The protein below binds the small molecule below.
Small molecule (SMILES): O=c1[nH]cnc2c1ncn2[C@@H]1O[C@H](COP(=O)(O)O)[C@@H](O)[C@H]1O

Sequence of chain 2.A:
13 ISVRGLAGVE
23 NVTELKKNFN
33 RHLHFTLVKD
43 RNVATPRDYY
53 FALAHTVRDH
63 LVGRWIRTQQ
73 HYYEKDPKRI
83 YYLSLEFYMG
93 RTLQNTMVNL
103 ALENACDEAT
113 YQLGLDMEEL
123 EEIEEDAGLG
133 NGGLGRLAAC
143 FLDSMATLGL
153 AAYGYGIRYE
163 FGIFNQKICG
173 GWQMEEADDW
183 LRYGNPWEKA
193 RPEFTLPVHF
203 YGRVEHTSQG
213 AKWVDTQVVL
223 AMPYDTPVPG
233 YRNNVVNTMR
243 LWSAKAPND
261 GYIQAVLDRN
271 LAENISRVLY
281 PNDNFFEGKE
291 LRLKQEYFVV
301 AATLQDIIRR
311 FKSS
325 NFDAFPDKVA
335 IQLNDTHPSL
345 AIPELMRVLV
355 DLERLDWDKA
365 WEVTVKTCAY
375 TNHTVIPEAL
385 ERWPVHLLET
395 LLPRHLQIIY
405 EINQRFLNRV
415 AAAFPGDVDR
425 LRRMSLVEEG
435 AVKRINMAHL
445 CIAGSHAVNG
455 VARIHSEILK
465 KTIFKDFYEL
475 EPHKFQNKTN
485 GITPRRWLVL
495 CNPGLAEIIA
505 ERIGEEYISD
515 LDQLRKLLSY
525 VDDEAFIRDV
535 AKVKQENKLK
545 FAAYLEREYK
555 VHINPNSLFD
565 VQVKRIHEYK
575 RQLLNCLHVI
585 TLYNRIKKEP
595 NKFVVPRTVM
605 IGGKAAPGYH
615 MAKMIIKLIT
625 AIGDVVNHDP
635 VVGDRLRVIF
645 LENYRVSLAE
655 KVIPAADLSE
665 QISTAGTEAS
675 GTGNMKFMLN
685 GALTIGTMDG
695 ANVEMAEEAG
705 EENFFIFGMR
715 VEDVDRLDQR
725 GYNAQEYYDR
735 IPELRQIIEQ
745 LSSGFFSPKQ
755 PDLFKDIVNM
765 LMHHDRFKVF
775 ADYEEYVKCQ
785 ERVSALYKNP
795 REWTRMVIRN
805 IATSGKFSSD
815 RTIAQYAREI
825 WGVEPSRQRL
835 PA

Sequence of chain 1.A:
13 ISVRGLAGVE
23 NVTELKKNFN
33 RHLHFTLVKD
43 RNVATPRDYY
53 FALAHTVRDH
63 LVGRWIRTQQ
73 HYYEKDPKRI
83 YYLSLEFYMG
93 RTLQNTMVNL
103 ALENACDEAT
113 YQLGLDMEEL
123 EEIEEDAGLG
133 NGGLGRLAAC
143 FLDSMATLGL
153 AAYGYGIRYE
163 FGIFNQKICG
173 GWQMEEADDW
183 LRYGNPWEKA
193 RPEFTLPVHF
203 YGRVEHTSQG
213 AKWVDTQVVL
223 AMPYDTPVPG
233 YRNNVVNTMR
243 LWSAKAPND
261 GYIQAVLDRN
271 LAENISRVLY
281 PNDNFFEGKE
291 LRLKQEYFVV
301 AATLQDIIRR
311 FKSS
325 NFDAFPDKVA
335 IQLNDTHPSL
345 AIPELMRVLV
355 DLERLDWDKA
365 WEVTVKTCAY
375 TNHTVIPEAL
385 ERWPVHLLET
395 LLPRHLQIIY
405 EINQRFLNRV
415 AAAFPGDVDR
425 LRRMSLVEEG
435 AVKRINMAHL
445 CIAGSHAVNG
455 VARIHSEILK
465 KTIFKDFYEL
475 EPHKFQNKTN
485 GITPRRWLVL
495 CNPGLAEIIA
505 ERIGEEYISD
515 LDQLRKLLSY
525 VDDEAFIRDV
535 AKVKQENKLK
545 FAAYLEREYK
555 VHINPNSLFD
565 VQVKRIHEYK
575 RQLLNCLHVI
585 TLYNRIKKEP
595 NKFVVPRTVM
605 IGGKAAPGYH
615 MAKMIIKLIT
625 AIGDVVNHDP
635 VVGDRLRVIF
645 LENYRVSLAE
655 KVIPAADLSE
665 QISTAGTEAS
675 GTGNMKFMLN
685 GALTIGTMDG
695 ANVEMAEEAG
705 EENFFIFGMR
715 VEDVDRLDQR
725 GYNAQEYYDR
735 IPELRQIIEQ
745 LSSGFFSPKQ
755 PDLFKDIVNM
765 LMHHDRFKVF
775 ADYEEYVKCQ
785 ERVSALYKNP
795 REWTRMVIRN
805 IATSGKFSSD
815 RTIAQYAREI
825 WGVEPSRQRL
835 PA

Binding-site contacts:
Ligand atom O1P contacts residue TYR155 of chain 1.A at 4.5 Å.
Ligand atom C5 contacts residue VAL45 of chain 2.A at 4.4 Å (hydrophobic).
Ligand atom C2' contacts residue ASP42 of chain 2.A at 3.6 Å.
Ligand atom O4' contacts residue GLN71 of chain 1.A at 3.9 Å.
Ligand atom N9 contacts residue VAL45 of chain 2.A at 4.0 Å.
Ligand atom O2' contacts residue ASP42 of chain 2.A at 2.6 Å (salt-bridge).
Ligand atom P contacts residue ARG310 of chain 1.A at 3.8 Å.
Ligand atom O4' contacts residue TYR75 of chain 1.A at 3.6 Å.
Ligand atom C5' contacts residue GLN71 of chain 1.A at 4.2 Å.
Ligand atom N9 contacts residue TYR75 of chain 1.A at 3.9 Å.
Ligand atom O2' contacts residue GLN72 of chain 1.A at 3.6 Å.
Ligand atom O6 contacts residue TYR75 of chain 1.A at 3.7 Å.
Ligand atom O3P contacts residue ARG310 of chain 1.A at 4.1 Å.
Ligand atom C3' contacts residue VAL45 of chain 2.A at 4.2 Å (hydrophobic).
Ligand atom N7 contacts residue TYR75 of chain 1.A at 3.8 Å.
Ligand atom N1 contacts residue TYR75 of chain 1.A at 3.7 Å.
Ligand atom C4' contacts residue GLN71 of chain 1.A at 3.9 Å.
Ligand atom C2 contacts residue VAL45 of chain 2.A at 4.4 Å (hydrophobic).
Ligand atom P contacts residue ARG309 of chain 1.A at 3.9 Å.
Ligand atom N3 contacts residue TYR75 of chain 1.A at 3.5 Å.
Ligand atom O3P contacts residue ARG309 of chain 1.A at 2.8 Å (salt-bridge).
Ligand atom O3' contacts residue VAL45 of chain 2.A at 4.4 Å.
Ligand atom C1' contacts residue GLN72 of chain 1.A at 4.1 Å.
Ligand atom O1P contacts residue ARG309 of chain 1.A at 4.4 Å.
Ligand atom C4 contacts residue TYR75 of chain 1.A at 3.6 Å (hydrophobic).
Ligand atom O1P contacts residue ARG310 of chain 1.A at 2.7 Å (salt-bridge).
Ligand atom O2P contacts residue ARG309 of chain 1.A at 3.8 Å.
Ligand atom O3' contacts residue ASP42 of chain 2.A at 4.4 Å.
Ligand atom O2P contacts residue ARG310 of chain 1.A at 3.6 Å.
Ligand atom C1' contacts residue VAL45 of chain 2.A at 4.3 Å (hydrophobic).
Ligand atom C5 contacts residue TYR75 of chain 1.A at 3.6 Å (hydrophobic).
Ligand atom C2' contacts residue VAL45 of chain 2.A at 3.5 Å (hydrophobic).
Ligand atom N3 contacts residue VAL45 of chain 2.A at 3.9 Å.
Ligand atom C8 contacts residue TYR75 of chain 1.A at 3.9 Å (hydrophobic).
Ligand atom O2P contacts residue ARG242 of chain 1.A at 4.2 Å.
Ligand atom C2 contacts residue TYR75 of chain 1.A at 3.7 Å (hydrophobic).
Ligand atom C1' contacts residue TYR75 of chain 1.A at 4.0 Å (hydrophobic).
Ligand atom C4 contacts residue VAL45 of chain 2.A at 3.9 Å (hydrophobic).
Ligand atom O2' contacts residue VAL45 of chain 2.A at 4.3 Å.
Ligand atom C6 contacts residue TYR75 of chain 1.A at 3.5 Å (hydrophobic).